Sequence of chain 1.A:
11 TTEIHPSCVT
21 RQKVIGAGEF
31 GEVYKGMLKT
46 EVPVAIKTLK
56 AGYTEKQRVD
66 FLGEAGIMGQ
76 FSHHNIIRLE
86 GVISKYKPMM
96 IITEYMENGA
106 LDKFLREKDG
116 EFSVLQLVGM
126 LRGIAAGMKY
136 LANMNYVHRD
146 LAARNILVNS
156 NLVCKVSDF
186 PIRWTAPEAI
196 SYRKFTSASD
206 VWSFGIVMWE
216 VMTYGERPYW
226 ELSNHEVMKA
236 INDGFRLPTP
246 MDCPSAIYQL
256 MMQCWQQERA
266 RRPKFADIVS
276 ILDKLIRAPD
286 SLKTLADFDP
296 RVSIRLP

Binding-site contacts:
Ligand atom N contacts residue MET73 of chain 1.A at 3.5 Å (h-bond).
Ligand atom C7 contacts residue ASP163 of chain 1.A at 3.4 Å.
Ligand atom C5 contacts residue ASP163 of chain 1.A at 3.5 Å.
Ligand atom C11 contacts residue TYR141 of chain 1.A at 3.3 Å (hydrophobic).
Ligand atom C15 contacts residue ALA50 of chain 1.A at 3.7 Å (hydrophobic).
Ligand atom C2 contacts residue THR98 of chain 1.A at 3.8 Å.
Ligand atom O contacts residue ILE82 of chain 1.A at 3.4 Å.
Ligand atom N contacts residue ASP163 of chain 1.A at 3.1 Å (salt-bridge).
Ligand atom C16 contacts residue PHE164 of chain 1.A at 3.7 Å (hydrophobic).
Ligand atom C3 contacts residue MET73 of chain 1.A at 3.7 Å (hydrophobic).
Ligand atom N3 contacts residue ILE25 of chain 1.A at 3.6 Å.
Ligand atom C18 contacts residue PHE164 of chain 1.A at 3.5 Å (hydrophobic).
Ligand atom C24 contacts residue ALA50 of chain 1.A at 3.2 Å (hydrophobic).
Ligand atom C24 contacts residue GLU99 of chain 1.A at 3.5 Å.
Ligand atom C12 contacts residue ASP163 of chain 1.A at 3.7 Å.
Ligand atom C contacts residue THR98 of chain 1.A at 3.4 Å.
Ligand atom C contacts residue ILE96 of chain 1.A at 3.6 Å (hydrophobic).
Ligand atom O contacts residue SER162 of chain 1.A at 3.3 Å.
Ligand atom N5 contacts residue TYR100 of chain 1.A at 3.6 Å.
Ligand atom C contacts residue ILE51 of chain 1.A at 3.8 Å (hydrophobic).
Ligand atom C14 contacts residue THR98 of chain 1.A at 3.4 Å.
Ligand atom N contacts residue GLU69 of chain 1.A at 2.9 Å (salt-bridge).
Ligand atom C24 contacts residue LEU152 of chain 1.A at 3.6 Å (hydrophobic).
Ligand atom N1 contacts residue THR98 of chain 1.A at 3.1 Å (h-bond).
Ligand atom C2 contacts residue ILE96 of chain 1.A at 3.7 Å (hydrophobic).
Ligand atom O contacts residue ASP163 of chain 1.A at 3.1 Å (salt-bridge).
Ligand atom C contacts residue ALA50 of chain 1.A at 3.4 Å (hydrophobic).
Ligand atom N5 contacts residue MET101 of chain 1.A at 3.5 Å (h-bond).
Ligand atom C6 contacts residue ASP163 of chain 1.A at 3.4 Å.
Ligand atom C6 contacts residue GLU69 of chain 1.A at 3.5 Å.
Ligand atom C23 contacts residue LEU152 of chain 1.A at 3.7 Å (hydrophobic).
Ligand atom C25 contacts residue TYR100 of chain 1.A at 3.7 Å (hydrophobic).
Ligand atom N1 contacts residue ALA50 of chain 1.A at 3.7 Å.
Ligand atom C19 contacts residue PHE164 of chain 1.A at 3.5 Å (hydrophobic).
Ligand atom C3 contacts residue GLU69 of chain 1.A at 3.3 Å.
Ligand atom N2 contacts residue PHE164 of chain 1.A at 3.5 Å.
Ligand atom C23 contacts residue ALA50 of chain 1.A at 3.3 Å (hydrophobic).
Ligand atom C12 contacts residue GLU69 of chain 1.A at 3.3 Å.
Ligand atom C10 contacts residue TYR141 of chain 1.A at 3.5 Å (hydrophobic).
Ligand atom C1 contacts residue THR98 of chain 1.A at 3.4 Å.

The small molecule below binds the protein below.
Small molecule (SMILES): Cc1cccc(NC(=O)c2ccc(C)c(Nc3nc(-c4cccnc4)nc4c3cnn4C)c2)c1